Binding-site contacts:
Ligand atom O1P contacts residue GLU385 of chain 1.G at 3.7 Å.
Ligand atom O2 contacts residue LYS460 of chain 1.G at 3.8 Å.
Ligand atom O1P contacts residue THR384 of chain 1.G at 3.4 Å (h-bond).
Ligand atom O3 contacts residue SER463 of chain 1.G at 2.7 Å (h-bond).
Ligand atom P contacts residue THR384 of chain 1.G at 3.4 Å.
Ligand atom O2P contacts residue GLY468 of chain 1.G at 3.4 Å (h-bond).
Ligand atom O3P contacts residue GLU385 of chain 1.G at 3.7 Å.
Ligand atom O3P contacts residue THR384 of chain 1.G at 2.4 Å (h-bond).
Ligand atom C3 contacts residue SER463 of chain 1.G at 3.3 Å.
Ligand atom O1P contacts residue PHE388 of chain 1.G at 3.7 Å.
Ligand atom O5 contacts residue GLU385 of chain 1.G at 3.4 Å (salt-bridge).
Ligand atom C6 contacts residue THR470 of chain 1.G at 3.4 Å.
Ligand atom O4 contacts residue ALA466 of chain 1.G at 2.7 Å (h-bond).
Ligand atom O1P contacts residue SER386 of chain 1.G at 2.5 Å (h-bond).
Ligand atom O3 contacts residue GLY461 of chain 1.G at 2.7 Å (h-bond).
Ligand atom C1 contacts residue THR384 of chain 1.G at 3.7 Å.
Ligand atom P contacts residue THR389 of chain 1.G at 3.9 Å.
Ligand atom C4 contacts residue ALA466 of chain 1.G at 3.8 Å (hydrophobic).
Ligand atom C3 contacts residue GLY461 of chain 1.G at 3.6 Å.
Ligand atom C2 contacts residue GLY461 of chain 1.G at 3.7 Å.
Ligand atom C1 contacts residue LEU383 of chain 1.G at 3.1 Å (hydrophobic).
Ligand atom P contacts residue SER386 of chain 1.G at 3.9 Å.
Ligand atom O5 contacts residue THR384 of chain 1.G at 3.2 Å.
Ligand atom O3 contacts residue LYS460 of chain 1.G at 3.9 Å.
Ligand atom O3P contacts residue THR389 of chain 1.G at 3.1 Å (h-bond).
Ligand atom O3 contacts residue ASP462 of chain 1.G at 3.8 Å.
Ligand atom O6 contacts residue GLN467 of chain 1.G at 3.8 Å.
Ligand atom O2 contacts residue TYR464 of chain 1.G at 3.3 Å.
Ligand atom C2 contacts residue LEU383 of chain 1.G at 3.5 Å (hydrophobic).
Ligand atom O6 contacts residue GLY468 of chain 1.G at 3.5 Å (h-bond).
Ligand atom C5 contacts residue ALA466 of chain 1.G at 3.9 Å (hydrophobic).
Ligand atom C5 contacts residue GLU385 of chain 1.G at 3.9 Å.
Ligand atom O2 contacts residue LEU383 of chain 1.G at 3.7 Å.
Ligand atom O1P contacts residue GLY387 of chain 1.G at 3.6 Å (h-bond).
Ligand atom O1 contacts residue GLU385 of chain 1.G at 3.3 Å (salt-bridge).
Ligand atom O2P contacts residue THR389 of chain 1.G at 3.7 Å.
Ligand atom O5 contacts residue LEU383 of chain 1.G at 2.9 Å (h-bond).
Ligand atom O6 contacts residue GLU385 of chain 1.G at 3.6 Å (salt-bridge).
Ligand atom O2P contacts residue PHE388 of chain 1.G at 3.7 Å.
Ligand atom O4 contacts residue GLY469 of chain 1.G at 3.7 Å.

Sequence of chain 1.G:
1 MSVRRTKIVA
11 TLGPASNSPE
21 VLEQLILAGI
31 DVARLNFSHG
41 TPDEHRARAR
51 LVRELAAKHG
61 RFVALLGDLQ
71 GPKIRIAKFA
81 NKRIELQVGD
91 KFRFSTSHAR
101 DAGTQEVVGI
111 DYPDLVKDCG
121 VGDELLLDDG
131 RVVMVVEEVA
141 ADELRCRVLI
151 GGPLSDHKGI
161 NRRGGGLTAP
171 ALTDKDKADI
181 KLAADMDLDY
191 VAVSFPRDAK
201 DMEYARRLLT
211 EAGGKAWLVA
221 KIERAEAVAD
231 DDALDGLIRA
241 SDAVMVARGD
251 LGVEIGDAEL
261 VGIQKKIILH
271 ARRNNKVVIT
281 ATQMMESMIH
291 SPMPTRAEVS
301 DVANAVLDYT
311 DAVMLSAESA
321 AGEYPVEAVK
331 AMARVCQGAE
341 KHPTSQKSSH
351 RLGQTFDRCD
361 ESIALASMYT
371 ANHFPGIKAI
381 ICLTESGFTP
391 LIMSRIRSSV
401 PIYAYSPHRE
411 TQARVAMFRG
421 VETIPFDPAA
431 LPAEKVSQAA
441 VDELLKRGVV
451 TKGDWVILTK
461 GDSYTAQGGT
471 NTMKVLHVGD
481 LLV

This protein binds this small molecule.
Small molecule (SMILES): O=P(O)(O)OC[C@H]1O[C@H](O)[C@H](O)[C@@H](O)[C@@H]1O